Sequence of chain 1.B:
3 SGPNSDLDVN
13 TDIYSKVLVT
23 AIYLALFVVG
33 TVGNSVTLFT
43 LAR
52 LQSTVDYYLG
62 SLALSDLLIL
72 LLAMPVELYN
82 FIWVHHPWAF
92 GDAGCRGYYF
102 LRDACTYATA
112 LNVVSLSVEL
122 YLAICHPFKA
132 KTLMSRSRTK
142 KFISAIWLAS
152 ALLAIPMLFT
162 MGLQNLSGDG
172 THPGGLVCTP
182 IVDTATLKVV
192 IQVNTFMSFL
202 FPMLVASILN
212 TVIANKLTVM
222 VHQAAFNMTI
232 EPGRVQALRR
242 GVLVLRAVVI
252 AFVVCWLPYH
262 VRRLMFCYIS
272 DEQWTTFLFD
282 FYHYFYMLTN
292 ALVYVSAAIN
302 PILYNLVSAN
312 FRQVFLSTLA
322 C

Binding-site contacts:
Ligand atom N contacts residue LEU69 of chain 1.B at 3.9 Å.
Ligand atom CA contacts residue LEU69 of chain 1.B at 3.8 Å (hydrophobic).
Ligand atom OXT contacts residue ALA105 of chain 1.B at 3.9 Å.
Ligand atom O contacts residue TRP148 of chain 1.B at 3.9 Å.
Ligand atom OXT contacts residue LEU102 of chain 1.B at 4.4 Å.
Ligand atom OXT contacts residue PHE101 of chain 1.B at 4.0 Å.
Ligand atom CA contacts residue TRP148 of chain 1.B at 3.9 Å (hydrophobic).
Ligand atom C contacts residue TRP148 of chain 1.B at 4.2 Å (hydrophobic).
Ligand atom N contacts residue TRP148 of chain 1.B at 3.7 Å.

This small molecule binds to this protein.
Small molecule (SMILES): NCC(=O)O